Sequence of chain 10.B:
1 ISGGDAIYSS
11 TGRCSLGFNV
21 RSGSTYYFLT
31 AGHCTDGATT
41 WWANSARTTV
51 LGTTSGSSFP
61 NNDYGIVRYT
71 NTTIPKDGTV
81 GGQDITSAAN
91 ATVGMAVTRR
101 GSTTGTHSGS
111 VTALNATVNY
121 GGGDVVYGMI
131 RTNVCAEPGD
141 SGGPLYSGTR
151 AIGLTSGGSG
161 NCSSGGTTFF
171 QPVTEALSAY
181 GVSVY

Binding-site contacts:
Ligand atom CD1 contacts residue LEU1 of chain 10.BA at 0.4 Å (hydrophobic).
Ligand atom CA contacts residue SER141 of chain 10.B at 2.5 Å.
Ligand atom CB contacts residue GLU137 of chain 10.B at 3.6 Å.
Ligand atom OXT contacts residue LEU1 of chain 10.BA at 0.0 Å (h-bond).
Ligand atom N contacts residue GOL1 of chain 10.DA at 2.4 Å (h-bond).
Ligand atom C contacts residue LEU1 of chain 10.BA at 0.0 Å (hydrophobic).
Ligand atom N contacts residue LEU1 of chain 10.BA at 0.0 Å (h-bond).
Ligand atom CE1 contacts residue GLY158 of chain 10.B at 3.6 Å.
Ligand atom OH contacts residue GLY158 of chain 10.B at 3.4 Å.
Ligand atom N contacts residue SER141 of chain 10.B at 2.8 Å (h-bond).
Ligand atom CZ contacts residue LEU1 of chain 10.BA at 2.2 Å (hydrophobic).
Ligand atom CD1 contacts residue GLY157 of chain 10.B at 3.6 Å.
Ligand atom OXT contacts residue HIS33 of chain 10.B at 2.7 Å (h-bond).
Ligand atom CD1 contacts residue ALA136 of chain 10.B at 3.7 Å (hydrophobic).
Ligand atom CD2 contacts residue LEU1 of chain 10.BA at 1.9 Å (hydrophobic).
Ligand atom C contacts residue HIS33 of chain 10.B at 3.7 Å.
Ligand atom CB contacts residue LEU1 of chain 10.BA at 0.7 Å (hydrophobic).
Ligand atom OH contacts residue LEU1 of chain 10.BA at 3.6 Å.
Ligand atom OH contacts residue GLY160 of chain 10.B at 3.2 Å (h-bond).
Ligand atom CE2 contacts residue LEU1 of chain 10.BA at 2.4 Å (hydrophobic).
Ligand atom O contacts residue LEU1 of chain 10.BA at 0.0 Å (h-bond).
Ligand atom N contacts residue SER156 of chain 10.B at 3.5 Å (h-bond).
Ligand atom CE2 contacts residue ALA136 of chain 10.B at 3.7 Å (hydrophobic).
Ligand atom O contacts residue SER141 of chain 10.B at 2.4 Å (h-bond).
Ligand atom CD2 contacts residue PRO138 of chain 10.B at 3.4 Å (hydrophobic).
Ligand atom OH contacts residue ALA136 of chain 10.B at 3.3 Å (h-bond).
Ligand atom CE1 contacts residue ALA136 of chain 10.B at 3.5 Å (hydrophobic).
Ligand atom CB contacts residue SER141 of chain 10.B at 2.8 Å.
Ligand atom O contacts residue GLY139 of chain 10.B at 2.7 Å (h-bond).
Ligand atom OH contacts residue SER159 of chain 10.B at 3.4 Å.
Ligand atom O contacts residue PRO138 of chain 10.B at 3.6 Å.
Ligand atom CD2 contacts residue GLU137 of chain 10.B at 3.5 Å.
Ligand atom CE1 contacts residue GLY157 of chain 10.B at 3.7 Å.
Ligand atom O contacts residue ASP140 of chain 10.B at 3.7 Å.
Ligand atom CE1 contacts residue LEU1 of chain 10.BA at 1.3 Å (hydrophobic).
Ligand atom CG contacts residue LEU1 of chain 10.BA at 1.1 Å (hydrophobic).
Ligand atom CA contacts residue LEU1 of chain 10.BA at 0.1 Å (hydrophobic).
Ligand atom OXT contacts residue SER141 of chain 10.B at 2.3 Å (h-bond).
Ligand atom C contacts residue SER141 of chain 10.B at 1.7 Å.
Ligand atom CZ contacts residue ALA136 of chain 10.B at 3.2 Å (hydrophobic).

The small molecule below binds the protein below.
Small molecule (SMILES): N[C@@H](Cc1ccc(O)cc1)C(=O)O